Sequence of chain 1.B:
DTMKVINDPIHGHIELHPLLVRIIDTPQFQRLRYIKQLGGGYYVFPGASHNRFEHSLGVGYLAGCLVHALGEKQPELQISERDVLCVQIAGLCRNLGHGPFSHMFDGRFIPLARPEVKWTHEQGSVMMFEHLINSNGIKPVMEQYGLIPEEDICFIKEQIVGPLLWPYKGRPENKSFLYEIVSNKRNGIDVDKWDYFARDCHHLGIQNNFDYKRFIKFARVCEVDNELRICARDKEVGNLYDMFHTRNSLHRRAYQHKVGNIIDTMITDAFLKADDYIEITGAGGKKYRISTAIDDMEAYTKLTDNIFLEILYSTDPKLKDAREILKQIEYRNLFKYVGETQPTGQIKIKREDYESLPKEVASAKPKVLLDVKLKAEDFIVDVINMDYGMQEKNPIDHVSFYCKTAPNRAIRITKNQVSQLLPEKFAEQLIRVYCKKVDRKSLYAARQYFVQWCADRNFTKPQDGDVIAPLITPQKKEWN

Binding-site contacts:
Ligand atom O2 contacts residue ASN7 of chain 1.C at 2.7 Å (h-bond).
Ligand atom C4' contacts residue VAL5 of chain 1.C at 3.4 Å (hydrophobic).
Ligand atom O3' contacts residue ASN7 of chain 1.C at 3.2 Å (h-bond).
Ligand atom O3B contacts residue LYS265 of chain 1.B at 3.3 Å (salt-bridge).
Ligand atom PG contacts residue MG1 of chain 1.M at 3.3 Å.
Ligand atom C4' contacts residue GTP1 of chain 1.N at 3.5 Å.
Ligand atom C5 contacts residue ARG221 of chain 1.D at 3.5 Å.
Ligand atom C5' contacts residue GTP1 of chain 1.N at 3.3 Å.
Ligand atom C2 contacts residue ARG221 of chain 1.D at 3.5 Å.
Ligand atom O1B contacts residue GTP1 of chain 1.N at 2.8 Å (h-bond).
Ligand atom O2A contacts residue LYS242 of chain 1.D at 2.5 Å (salt-bridge).
Ligand atom O4' contacts residue ARG221 of chain 1.D at 3.0 Å (salt-bridge).
Ligand atom C1' contacts residue ASN7 of chain 1.C at 3.4 Å.
Ligand atom O3' contacts residue VAL44 of chain 1.B at 2.5 Å (h-bond).
Ligand atom O3G contacts residue ARG240 of chain 1.D at 2.7 Å (salt-bridge).
Ligand atom C1' contacts residue ARG221 of chain 1.D at 3.6 Å.
Ligand atom C3' contacts residue VAL44 of chain 1.B at 3.4 Å (hydrophobic).
Ligand atom O2G contacts residue LYS411 of chain 1.D at 3.0 Å (salt-bridge).
Ligand atom C2' contacts residue PHE45 of chain 1.B at 3.4 Å (hydrophobic).
Ligand atom N4 contacts residue ARG260 of chain 1.B at 3.2 Å.
Ligand atom O2A contacts residue ARG221 of chain 1.D at 3.0 Å (salt-bridge).
Ligand atom O1G contacts residue ARG240 of chain 1.D at 2.9 Å (salt-bridge).
Ligand atom O1B contacts residue MG1 of chain 1.M at 1.9 Å.
Ligand atom C6 contacts residue ARG221 of chain 1.D at 3.5 Å.
Ligand atom PG contacts residue ARG240 of chain 1.D at 3.5 Å.
Ligand atom PA contacts residue LYS242 of chain 1.D at 3.3 Å.
Ligand atom O1A contacts residue LYS242 of chain 1.D at 3.5 Å (salt-bridge).
Ligand atom O2G contacts residue GTP1 of chain 1.N at 2.7 Å (h-bond).
Ligand atom O1G contacts residue LYS242 of chain 1.D at 3.6 Å.
Ligand atom O3G contacts residue LYS265 of chain 1.B at 3.6 Å (salt-bridge).
Ligand atom O3' contacts residue GTP1 of chain 1.N at 3.3 Å (h-bond).
Ligand atom O2B contacts residue LYS265 of chain 1.B at 3.0 Å (salt-bridge).
Ligand atom O2B contacts residue HIS264 of chain 1.B at 3.2 Å.
Ligand atom N1 contacts residue ARG221 of chain 1.D at 3.2 Å (salt-bridge).
Ligand atom PB contacts residue MG1 of chain 1.M at 3.3 Å.
Ligand atom O3A contacts residue GTP1 of chain 1.N at 3.1 Å (h-bond).
Ligand atom O3B contacts residue LYS242 of chain 1.D at 3.4 Å.
Ligand atom O1A contacts residue HIS264 of chain 1.B at 2.8 Å (h-bond).
Ligand atom O2G contacts residue MG1 of chain 1.M at 1.9 Å.
Ligand atom C5' contacts residue VAL5 of chain 1.C at 3.0 Å (hydrophobic).

A protein and the small-molecule ligand that binds it are described below.
Small molecule (SMILES): Nc1ccn([C@H]2C[C@H](O)[C@@H](CO[P](=O)(O)O[P](=O)(O)OP(=O)(O)O)O2)c(=O)n1

Sequence of chain 1.C:
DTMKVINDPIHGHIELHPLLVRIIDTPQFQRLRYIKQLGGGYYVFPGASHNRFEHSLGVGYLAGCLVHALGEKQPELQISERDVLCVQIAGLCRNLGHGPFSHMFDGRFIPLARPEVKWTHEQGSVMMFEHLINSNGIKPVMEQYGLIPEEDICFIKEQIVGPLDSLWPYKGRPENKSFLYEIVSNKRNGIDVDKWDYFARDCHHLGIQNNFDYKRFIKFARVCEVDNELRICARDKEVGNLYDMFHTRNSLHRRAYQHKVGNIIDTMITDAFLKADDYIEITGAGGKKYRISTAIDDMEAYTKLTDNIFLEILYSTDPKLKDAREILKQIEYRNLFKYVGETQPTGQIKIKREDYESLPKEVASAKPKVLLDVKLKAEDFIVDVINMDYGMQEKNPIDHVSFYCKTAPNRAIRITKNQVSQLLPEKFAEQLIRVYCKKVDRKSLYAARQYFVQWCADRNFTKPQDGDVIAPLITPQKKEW

Sequence of chain 1.D:
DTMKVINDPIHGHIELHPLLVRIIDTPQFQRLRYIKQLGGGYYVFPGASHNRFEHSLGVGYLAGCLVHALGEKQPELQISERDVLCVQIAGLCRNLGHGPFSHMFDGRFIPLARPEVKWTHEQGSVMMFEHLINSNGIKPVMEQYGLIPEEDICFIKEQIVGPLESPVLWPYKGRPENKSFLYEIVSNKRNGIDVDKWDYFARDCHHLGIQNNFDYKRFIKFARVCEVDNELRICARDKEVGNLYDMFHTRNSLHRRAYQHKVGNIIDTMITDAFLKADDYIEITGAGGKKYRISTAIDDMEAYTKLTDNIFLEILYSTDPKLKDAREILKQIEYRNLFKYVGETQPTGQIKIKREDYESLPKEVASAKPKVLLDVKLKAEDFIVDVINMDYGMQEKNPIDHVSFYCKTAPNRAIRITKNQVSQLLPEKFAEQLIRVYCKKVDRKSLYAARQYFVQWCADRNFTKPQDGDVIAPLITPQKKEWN